Binding-site contacts:
Ligand atom C2B contacts residue TYR128 of chain 46.A at 3.9 Å (hydrophobic).
Ligand atom O1A contacts residue PHE186 of chain 46.A at 3.4 Å.
Ligand atom C5B contacts residue TYR152 of chain 46.A at 3.7 Å (hydrophobic).
Ligand atom C31 contacts residue LEU106 of chain 46.A at 4.0 Å (hydrophobic).
Ligand atom C2A contacts residue TYR152 of chain 46.A at 3.8 Å (hydrophobic).
Ligand atom C3B contacts residue MET224 of chain 46.A at 3.6 Å (hydrophobic).
Ligand atom C5A contacts residue VAL176 of chain 46.A at 3.5 Å (hydrophobic).
Ligand atom O1 contacts residue MET221 of chain 46.A at 3.5 Å (h-bond).
Ligand atom C5A contacts residue ALA150 of chain 46.A at 3.5 Å (hydrophobic).
Ligand atom C6B contacts residue TYR152 of chain 46.A at 3.9 Å (hydrophobic).
Ligand atom C5 contacts residue TYR128 of chain 46.A at 3.8 Å (hydrophobic).
Ligand atom C4B contacts residue PHE186 of chain 46.A at 3.9 Å (hydrophobic).
Ligand atom C4B contacts residue TYR152 of chain 46.A at 3.6 Å (hydrophobic).
Ligand atom N2 contacts residue MET221 of chain 46.A at 3.5 Å (h-bond).
Ligand atom C1C contacts residue TYR128 of chain 46.A at 3.3 Å (hydrophobic).
Ligand atom C4A contacts residue SER175 of chain 46.A at 3.8 Å.
Ligand atom O1 contacts residue ILE104 of chain 46.A at 3.4 Å.
Ligand atom C2B contacts residue MET224 of chain 46.A at 4.0 Å (hydrophobic).
Ligand atom C3 contacts residue LEU106 of chain 46.A at 3.8 Å (hydrophobic).
Ligand atom C3C contacts residue ILE104 of chain 46.A at 3.7 Å (hydrophobic).
Ligand atom CL1 contacts residue LEU25 of chain 46.C at 3.7 Å.
Ligand atom O1A contacts residue MET224 of chain 46.A at 3.5 Å (h-bond).
Ligand atom C4A contacts residue PRO174 of chain 46.A at 3.0 Å (hydrophobic).
Ligand atom C4A contacts residue ALA150 of chain 46.A at 4.0 Å (hydrophobic).
Ligand atom N3A contacts residue PRO174 of chain 46.A at 3.3 Å (h-bond).
Ligand atom CL1 contacts residue VAL188 of chain 46.A at 3.7 Å.
Ligand atom N3A contacts residue TYR152 of chain 46.A at 4.0 Å.
Ligand atom O1B contacts residue VAL188 of chain 46.A at 3.7 Å.
Ligand atom C1B contacts residue VAL188 of chain 46.A at 4.0 Å (hydrophobic).
Ligand atom C2C contacts residue VAL191 of chain 46.A at 4.0 Å (hydrophobic).
Ligand atom C3B contacts residue PHE186 of chain 46.A at 3.9 Å (hydrophobic).
Ligand atom C3C contacts residue TYR152 of chain 46.A at 3.8 Å (hydrophobic).
Ligand atom CL1 contacts residue TYR152 of chain 46.A at 3.9 Å.
Ligand atom C4 contacts residue LEU106 of chain 46.A at 3.9 Å (hydrophobic).
Ligand atom CL2 contacts residue MET224 of chain 46.A at 3.4 Å.
Ligand atom CL2 contacts residue TYR128 of chain 46.A at 3.2 Å.
Ligand atom N3A contacts residue ALA24 of chain 46.C at 3.8 Å.
Ligand atom C5A contacts residue PHE186 of chain 46.A at 4.0 Å (hydrophobic).
Ligand atom CL2 contacts residue ILE104 of chain 46.A at 3.5 Å.
Ligand atom C2A contacts residue PHE186 of chain 46.A at 3.8 Å (hydrophobic).

Sequence of chain 46.A:
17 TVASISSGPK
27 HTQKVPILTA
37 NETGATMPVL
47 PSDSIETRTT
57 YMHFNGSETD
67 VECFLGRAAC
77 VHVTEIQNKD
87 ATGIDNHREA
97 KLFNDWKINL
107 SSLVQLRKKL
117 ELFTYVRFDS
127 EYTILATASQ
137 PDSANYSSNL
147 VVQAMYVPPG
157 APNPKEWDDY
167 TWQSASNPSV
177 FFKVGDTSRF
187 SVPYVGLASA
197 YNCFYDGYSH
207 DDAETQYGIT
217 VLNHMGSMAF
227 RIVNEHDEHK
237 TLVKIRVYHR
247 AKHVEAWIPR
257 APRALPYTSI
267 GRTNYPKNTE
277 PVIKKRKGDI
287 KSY

Sequence of chain 47.C:
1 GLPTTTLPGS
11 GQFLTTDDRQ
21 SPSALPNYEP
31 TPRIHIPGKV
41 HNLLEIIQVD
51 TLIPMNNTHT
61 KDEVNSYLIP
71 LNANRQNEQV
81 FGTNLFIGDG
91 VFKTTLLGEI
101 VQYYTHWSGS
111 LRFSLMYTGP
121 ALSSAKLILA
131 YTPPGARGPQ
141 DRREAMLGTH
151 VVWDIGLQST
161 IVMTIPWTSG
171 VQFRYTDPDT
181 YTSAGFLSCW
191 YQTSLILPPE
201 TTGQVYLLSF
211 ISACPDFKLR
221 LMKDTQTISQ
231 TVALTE

A small-molecule ligand and the protein it binds are described below.
Small molecule (SMILES): Cc1cc(CCCOc2c(Cl)cc(C3=NCCO3)cc2Cl)on1

Sequence of chain 46.C:
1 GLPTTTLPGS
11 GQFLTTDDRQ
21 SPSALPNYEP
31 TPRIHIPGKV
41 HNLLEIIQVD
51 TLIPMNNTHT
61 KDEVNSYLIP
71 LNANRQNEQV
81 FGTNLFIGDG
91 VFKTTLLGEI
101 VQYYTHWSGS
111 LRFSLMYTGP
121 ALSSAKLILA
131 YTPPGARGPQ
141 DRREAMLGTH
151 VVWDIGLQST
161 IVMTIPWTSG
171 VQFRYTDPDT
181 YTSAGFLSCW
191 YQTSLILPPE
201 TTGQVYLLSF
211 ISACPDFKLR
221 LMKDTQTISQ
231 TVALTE